Binding-site contacts:
Ligand atom C11 contacts residue TYR145 of chain 4.A at 3.7 Å (hydrophobic).
Ligand atom C11 contacts residue ARG143 of chain 4.A at 4.0 Å.
Ligand atom N5 contacts residue TYR250 of chain 3.A at 4.4 Å.
Ligand atom N5 contacts residue TYR145 of chain 4.A at 2.6 Å (h-bond).
Ligand atom O4 contacts residue TYR145 of chain 4.A at 4.2 Å.
Ligand atom O8 contacts residue ALA146 of chain 4.A at 3.3 Å.
Ligand atom O1B contacts residue ASN148 of chain 4.A at 4.3 Å.
Ligand atom C8 contacts residue ALA146 of chain 4.A at 4.4 Å (hydrophobic).
Ligand atom C6 contacts residue TYR145 of chain 4.A at 3.4 Å (hydrophobic).
Ligand atom O4 contacts residue PRO252 of chain 3.A at 3.8 Å.
Ligand atom C6 contacts residue ALA146 of chain 4.A at 4.2 Å (hydrophobic).
Ligand atom C9 contacts residue TYR145 of chain 4.A at 4.2 Å (hydrophobic).
Ligand atom C1 contacts residue PRO252 of chain 3.A at 4.1 Å (hydrophobic).
Ligand atom O10 contacts residue TYR250 of chain 3.A at 2.7 Å (h-bond).
Ligand atom C5 contacts residue TYR145 of chain 4.A at 3.3 Å (hydrophobic).
Ligand atom C1 contacts residue ALA146 of chain 4.A at 3.9 Å (hydrophobic).
Ligand atom C1 contacts residue SER147 of chain 4.A at 3.6 Å.
Ligand atom C11 contacts residue TYR250 of chain 3.A at 3.7 Å (hydrophobic).
Ligand atom O1A contacts residue SER147 of chain 4.A at 2.8 Å (h-bond).
Ligand atom O1A contacts residue PRO252 of chain 3.A at 3.3 Å.
Ligand atom C7 contacts residue TYR145 of chain 4.A at 3.8 Å (hydrophobic).
Ligand atom C4 contacts residue TYR145 of chain 4.A at 3.6 Å (hydrophobic).
Ligand atom O1B contacts residue SER147 of chain 4.A at 3.1 Å (h-bond).
Ligand atom C10 contacts residue TYR250 of chain 3.A at 3.5 Å (hydrophobic).
Ligand atom C4 contacts residue PRO252 of chain 3.A at 3.8 Å (hydrophobic).
Ligand atom O4 contacts residue ASN251 of chain 3.A at 4.2 Å.
Ligand atom C3 contacts residue PRO252 of chain 3.A at 3.9 Å (hydrophobic).
Ligand atom C10 contacts residue TYR145 of chain 4.A at 3.6 Å (hydrophobic).
Ligand atom O4 contacts residue TYR250 of chain 3.A at 3.4 Å.
Ligand atom O1B contacts residue ALA146 of chain 4.A at 3.2 Å.
Ligand atom O1A contacts residue ALA146 of chain 4.A at 4.2 Å.

Sequence of chain 4.A:
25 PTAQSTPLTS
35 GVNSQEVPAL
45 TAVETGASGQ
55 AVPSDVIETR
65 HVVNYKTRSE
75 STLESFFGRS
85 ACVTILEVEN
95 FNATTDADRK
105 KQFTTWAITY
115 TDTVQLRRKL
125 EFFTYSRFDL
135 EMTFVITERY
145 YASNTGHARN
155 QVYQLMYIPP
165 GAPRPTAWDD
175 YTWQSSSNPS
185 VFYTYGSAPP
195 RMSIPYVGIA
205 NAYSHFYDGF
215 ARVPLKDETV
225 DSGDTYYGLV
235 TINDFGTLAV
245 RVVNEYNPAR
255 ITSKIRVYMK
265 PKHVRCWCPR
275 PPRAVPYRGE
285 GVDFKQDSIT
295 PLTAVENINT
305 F

Sequence of chain 3.A:
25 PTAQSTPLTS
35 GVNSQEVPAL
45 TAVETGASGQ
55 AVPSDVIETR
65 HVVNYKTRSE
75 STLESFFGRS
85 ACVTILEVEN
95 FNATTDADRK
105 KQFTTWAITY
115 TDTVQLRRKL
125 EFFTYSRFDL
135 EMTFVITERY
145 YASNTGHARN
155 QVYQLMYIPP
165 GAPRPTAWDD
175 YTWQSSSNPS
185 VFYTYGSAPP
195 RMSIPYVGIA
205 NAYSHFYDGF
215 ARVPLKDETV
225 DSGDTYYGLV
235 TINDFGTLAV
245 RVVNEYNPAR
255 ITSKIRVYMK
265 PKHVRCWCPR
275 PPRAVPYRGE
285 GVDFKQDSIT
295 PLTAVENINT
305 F

A protein and the small-molecule ligand that binds it are described below.
Small molecule (SMILES): CC(=O)N[C@H]1[C@H]([C@H](O)[C@H](O)CO)O[C@@](O)(C(=O)O)C[C@@H]1O